Sequence of chain 1.C:
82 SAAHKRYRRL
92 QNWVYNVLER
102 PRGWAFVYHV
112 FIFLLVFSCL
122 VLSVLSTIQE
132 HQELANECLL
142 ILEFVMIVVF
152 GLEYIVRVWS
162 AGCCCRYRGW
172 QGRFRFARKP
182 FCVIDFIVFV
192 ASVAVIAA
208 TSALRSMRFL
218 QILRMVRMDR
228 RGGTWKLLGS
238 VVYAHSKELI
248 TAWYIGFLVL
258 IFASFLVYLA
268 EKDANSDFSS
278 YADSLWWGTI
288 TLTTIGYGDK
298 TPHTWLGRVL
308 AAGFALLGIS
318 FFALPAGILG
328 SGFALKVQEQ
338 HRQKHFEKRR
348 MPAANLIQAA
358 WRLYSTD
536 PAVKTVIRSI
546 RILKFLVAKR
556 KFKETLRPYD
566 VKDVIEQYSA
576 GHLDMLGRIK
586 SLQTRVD

Sequence of chain 1.A:
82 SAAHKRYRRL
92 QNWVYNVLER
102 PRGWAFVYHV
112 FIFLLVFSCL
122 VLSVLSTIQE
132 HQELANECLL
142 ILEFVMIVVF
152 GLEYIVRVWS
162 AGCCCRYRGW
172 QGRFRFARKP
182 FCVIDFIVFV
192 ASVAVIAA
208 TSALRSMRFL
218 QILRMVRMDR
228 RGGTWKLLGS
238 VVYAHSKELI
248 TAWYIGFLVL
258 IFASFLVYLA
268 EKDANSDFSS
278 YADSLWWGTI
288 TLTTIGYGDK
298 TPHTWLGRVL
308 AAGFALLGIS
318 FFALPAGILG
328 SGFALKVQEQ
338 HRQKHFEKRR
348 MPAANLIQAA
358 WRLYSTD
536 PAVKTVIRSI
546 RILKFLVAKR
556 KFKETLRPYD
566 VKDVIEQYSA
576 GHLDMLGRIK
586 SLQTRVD

This protein binds this small molecule.
Small molecule (SMILES): Cc1cc(C)c(NC(=O)[C@H]2C[C@@H]3CC[C@H]2C3)c(C)c1

Binding-site contacts:
Ligand atom C19 contacts residue PHE319 of chain 1.A at 4.0 Å (hydrophobic).
Ligand atom C17 contacts residue PHE319 of chain 1.A at 3.9 Å (hydrophobic).
Ligand atom C13 contacts residue PT51 of chain 1.X at 3.8 Å.
Ligand atom C07 contacts residue LEU326 of chain 1.A at 3.6 Å (hydrophobic).
Ligand atom O01 contacts residue TRP250 of chain 1.A at 3.0 Å (h-bond).
Ligand atom C19 contacts residue PHE254 of chain 1.A at 4.3 Å (hydrophobic).
Ligand atom C14 contacts residue TRP250 of chain 1.A at 4.0 Å (hydrophobic).
Ligand atom C18 contacts residue PT51 of chain 1.X at 4.3 Å.
Ligand atom C13 contacts residue TRP250 of chain 1.A at 3.5 Å (hydrophobic).
Ligand atom O01 contacts residue SER317 of chain 1.C at 3.6 Å.
Ligand atom C11 contacts residue LEU313 of chain 1.C at 4.2 Å (hydrophobic).
Ligand atom C09 contacts residue PHE318 of chain 1.C at 4.1 Å (hydrophobic).
Ligand atom C08 contacts residue LEU314 of chain 1.C at 2.6 Å (hydrophobic).
Ligand atom C03 contacts residue LEU314 of chain 1.C at 3.8 Å (hydrophobic).
Ligand atom C17 contacts residue SER317 of chain 1.C at 3.0 Å.
Ligand atom C11 contacts residue TRP250 of chain 1.A at 3.6 Å (hydrophobic).
Ligand atom C19 contacts residue PT51 of chain 1.X at 2.9 Å.
Ligand atom C12 contacts residue SER317 of chain 1.C at 4.3 Å.
Ligand atom C17 contacts residue LEU313 of chain 1.C at 4.2 Å (hydrophobic).
Ligand atom C12 contacts residue PRO322 of chain 1.A at 4.2 Å (hydrophobic).
Ligand atom N02 contacts residue LEU313 of chain 1.C at 4.1 Å.
Ligand atom C15 contacts residue PT51 of chain 1.X at 2.8 Å.
Ligand atom C12 contacts residue TRP250 of chain 1.A at 4.1 Å (hydrophobic).
Ligand atom C16 contacts residue TRP250 of chain 1.A at 3.6 Å (hydrophobic).
Ligand atom O01 contacts residue PRO322 of chain 1.A at 3.1 Å.
Ligand atom C15 contacts residue TRP250 of chain 1.A at 3.4 Å (hydrophobic).
Ligand atom N02 contacts residue TRP250 of chain 1.A at 4.0 Å.
Ligand atom C18 contacts residue TRP250 of chain 1.A at 3.8 Å (hydrophobic).
Ligand atom C10 contacts residue TRP250 of chain 1.A at 3.7 Å (hydrophobic).
Ligand atom C10 contacts residue SER317 of chain 1.C at 3.3 Å.
Ligand atom C05 contacts residue TRP250 of chain 1.A at 3.8 Å (hydrophobic).
Ligand atom C07 contacts residue SER317 of chain 1.C at 3.7 Å.
Ligand atom N02 contacts residue SER317 of chain 1.C at 3.8 Å.
Ligand atom C16 contacts residue PT51 of chain 1.X at 3.4 Å.
Ligand atom C10 contacts residue PRO322 of chain 1.A at 4.1 Å (hydrophobic).
Ligand atom C17 contacts residue PRO322 of chain 1.A at 3.7 Å (hydrophobic).
Ligand atom C19 contacts residue TRP250 of chain 1.A at 4.0 Å (hydrophobic).
Ligand atom C06 contacts residue SER317 of chain 1.C at 3.3 Å.
Ligand atom C09 contacts residue LEU314 of chain 1.C at 4.0 Å (hydrophobic).
Ligand atom C04 contacts residue LEU326 of chain 1.A at 4.1 Å (hydrophobic).